Binding-site contacts:
Ligand atom C6 contacts residue PHE162 of chain 1.B at 3.8 Å (hydrophobic).
Ligand atom C17 contacts residue GLY206 of chain 1.B at 3.5 Å.
Ligand atom CL3 contacts residue TYR218 of chain 1.B at 3.4 Å.
Ligand atom N16 contacts residue GLY206 of chain 1.B at 2.6 Å (h-bond).
Ligand atom N27 contacts residue CYS209 of chain 1.B at 3.4 Å (h-bond).
Ligand atom C25 contacts residue TYR85 of chain 1.B at 3.6 Å (hydrophobic).
Ligand atom C33 contacts residue GLY206 of chain 1.B at 3.5 Å.
Ligand atom C29 contacts residue TRP205 of chain 1.B at 3.8 Å (hydrophobic).
Ligand atom C29 contacts residue GLY206 of chain 1.B at 3.5 Å.
Ligand atom C32 contacts residue GLY206 of chain 1.B at 3.8 Å.
Ligand atom N27 contacts residue GLY206 of chain 1.B at 3.3 Å (h-bond).
Ligand atom C18 contacts residue GLY206 of chain 1.B at 3.8 Å.
Ligand atom O36 contacts residue GLY208 of chain 1.B at 3.6 Å (h-bond).
Ligand atom C25 contacts residue GLN46 of chain 1.B at 3.5 Å.
Ligand atom C31 contacts residue ALA180 of chain 1.B at 3.8 Å (hydrophobic).
Ligand atom C32 contacts residue ALA180 of chain 1.B at 3.2 Å (hydrophobic).
Ligand atom O38 contacts residue GLY206 of chain 1.B at 3.2 Å (h-bond).
Ligand atom O39 contacts residue GLN182 of chain 1.B at 3.5 Å (h-bond).
Ligand atom C31 contacts residue TRP205 of chain 1.B at 3.6 Å (hydrophobic).
Ligand atom C32 contacts residue ASP179 of chain 1.B at 3.5 Å.
Ligand atom CL3 contacts residue GLY216 of chain 1.B at 3.5 Å.
Ligand atom C20 contacts residue GLN182 of chain 1.B at 3.5 Å.
Ligand atom F13 contacts residue TYR85 of chain 1.B at 3.5 Å.
Ligand atom C5 contacts residue GLU83 of chain 1.B at 3.4 Å.
Ligand atom N27 contacts residue GLY208 of chain 1.B at 2.9 Å (h-bond).
Ligand atom N16 contacts residue GLY208 of chain 1.B at 3.4 Å (h-bond).
Ligand atom C2 contacts residue TRP205 of chain 1.B at 3.6 Å (hydrophobic).
Ligand atom C12 contacts residue TYR85 of chain 1.B at 3.6 Å (hydrophobic).
Ligand atom O39 contacts residue CYS181 of chain 1.B at 3.7 Å.
Ligand atom C1 contacts residue TRP205 of chain 1.B at 3.6 Å (hydrophobic).
Ligand atom CL3 contacts residue VAL203 of chain 1.B at 3.8 Å.
Ligand atom C33 contacts residue GLY208 of chain 1.B at 3.2 Å.
Ligand atom C26 contacts residue GLY206 of chain 1.B at 3.8 Å.
Ligand atom C33 contacts residue ALA180 of chain 1.B at 3.4 Å (hydrophobic).
Ligand atom CL3 contacts residue ALA180 of chain 1.B at 3.8 Å.
Ligand atom S30 contacts residue TRP205 of chain 1.B at 3.6 Å.
Ligand atom S15 contacts residue GLY206 of chain 1.B at 3.8 Å.
Ligand atom C26 contacts residue GLY208 of chain 1.B at 3.6 Å.
Ligand atom C23 contacts residue TYR85 of chain 1.B at 3.4 Å (hydrophobic).
Ligand atom O38 contacts residue TRP205 of chain 1.B at 3.6 Å.

Sequence of chain 1.B:
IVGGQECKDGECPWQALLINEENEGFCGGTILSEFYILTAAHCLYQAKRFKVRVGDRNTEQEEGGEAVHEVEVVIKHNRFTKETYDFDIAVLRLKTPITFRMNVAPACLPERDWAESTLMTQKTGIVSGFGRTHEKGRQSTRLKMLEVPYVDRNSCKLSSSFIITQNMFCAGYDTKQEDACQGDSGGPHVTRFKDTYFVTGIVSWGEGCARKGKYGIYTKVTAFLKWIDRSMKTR

This small molecule binds to this protein.
Small molecule (SMILES): CN1CCN(C(=O)[C@H](CNC(=O)c2ccc(Cl)s2)NS(=O)(=O)c2cc(F)cc(N3CCCCC3=O)c2Cl)CC1